Sequence of chain 1.B:
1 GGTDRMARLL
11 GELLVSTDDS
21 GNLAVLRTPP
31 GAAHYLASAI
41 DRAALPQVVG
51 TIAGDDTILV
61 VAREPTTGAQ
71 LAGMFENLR

A small-molecule ligand and the protein it binds are described below.
Small molecule (SMILES): NC(=[NH2+])NCCC[C@H](N)C(=O)O

Binding-site contacts:
Ligand atom O contacts residue ASP55 of chain 1.A at 2.8 Å (salt-bridge).
Ligand atom CB contacts residue ASP41 of chain 1.B at 3.5 Å.
Ligand atom NH2 contacts residue PRO30 of chain 1.E at 3.6 Å.
Ligand atom O contacts residue ASP56 of chain 1.A at 3.1 Å (salt-bridge).
Ligand atom OXT contacts residue ALA53 of chain 1.B at 3.0 Å (h-bond).
Ligand atom C contacts residue ASP55 of chain 1.A at 3.4 Å.
Ligand atom NH1 contacts residue GLY31 of chain 1.E at 3.7 Å.
Ligand atom C contacts residue THR51 of chain 1.B at 3.8 Å.
Ligand atom CZ contacts residue ASP55 of chain 1.A at 3.8 Å.
Ligand atom N contacts residue THR51 of chain 1.B at 2.9 Å (h-bond).
Ligand atom N contacts residue THR57 of chain 1.A at 3.1 Å (h-bond).
Ligand atom OXT contacts residue HIS34 of chain 1.B at 3.0 Å (h-bond).
Ligand atom CD contacts residue HIS34 of chain 1.B at 3.6 Å.
Ligand atom N contacts residue ASP41 of chain 1.B at 2.7 Å (salt-bridge).
Ligand atom C contacts residue ALA53 of chain 1.B at 3.8 Å (hydrophobic).
Ligand atom CZ contacts residue HIS34 of chain 1.B at 3.8 Å.
Ligand atom CA contacts residue ASP41 of chain 1.B at 3.6 Å.
Ligand atom CG contacts residue ASP41 of chain 1.B at 3.9 Å.
Ligand atom CB contacts residue THR51 of chain 1.B at 3.9 Å.
Ligand atom CB contacts residue ALA37 of chain 1.B at 3.6 Å (hydrophobic).
Ligand atom CG contacts residue HIS34 of chain 1.B at 3.5 Å.
Ligand atom NH2 contacts residue ASP55 of chain 1.E at 2.9 Å (salt-bridge).
Ligand atom CA contacts residue THR51 of chain 1.B at 3.3 Å.
Ligand atom NH1 contacts residue ASP55 of chain 1.A at 3.7 Å.
Ligand atom NH2 contacts residue ASP55 of chain 1.A at 3.5 Å (salt-bridge).
Ligand atom N contacts residue ASP56 of chain 1.A at 3.0 Å (salt-bridge).
Ligand atom NH2 contacts residue GLY31 of chain 1.E at 3.8 Å.
Ligand atom C contacts residue ILE52 of chain 1.B at 4.0 Å (hydrophobic).
Ligand atom OXT contacts residue ILE52 of chain 1.B at 3.7 Å.
Ligand atom CZ contacts residue ASP55 of chain 1.E at 3.5 Å.
Ligand atom OXT contacts residue ASP55 of chain 1.A at 3.4 Å (salt-bridge).
Ligand atom C contacts residue HIS34 of chain 1.B at 3.7 Å.
Ligand atom CB contacts residue HIS34 of chain 1.B at 3.8 Å.
Ligand atom NH1 contacts residue HIS34 of chain 1.B at 2.7 Å.
Ligand atom C contacts residue GLY54 of chain 1.A at 3.9 Å.
Ligand atom O contacts residue GLY54 of chain 1.A at 3.6 Å.
Ligand atom O contacts residue THR57 of chain 1.A at 3.4 Å (h-bond).
Ligand atom OXT contacts residue GLY54 of chain 1.A at 3.2 Å.
Ligand atom CD contacts residue SER38 of chain 1.B at 3.8 Å.
Ligand atom NH1 contacts residue ASP55 of chain 1.E at 2.9 Å (salt-bridge).

Sequence of chain 1.A:
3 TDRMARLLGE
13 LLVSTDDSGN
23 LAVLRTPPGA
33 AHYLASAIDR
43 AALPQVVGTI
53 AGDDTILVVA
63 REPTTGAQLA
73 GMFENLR

Sequence of chain 1.E:
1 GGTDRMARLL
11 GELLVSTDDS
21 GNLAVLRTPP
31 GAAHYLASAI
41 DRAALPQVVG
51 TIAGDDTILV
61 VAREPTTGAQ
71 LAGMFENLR